The protein below binds the small molecule below.
Small molecule (SMILES): NC(=[NH2+])NCCC[C@H](N)C(=O)O

Binding-site contacts:
Ligand atom C contacts residue THR46 of chain 1.E at 3.8 Å.
Ligand atom OXT contacts residue THR52 of chain 1.D at 3.4 Å (h-bond).
Ligand atom OXT contacts residue GLY49 of chain 1.D at 3.6 Å.
Ligand atom N contacts residue ASP35 of chain 1.E at 2.8 Å (salt-bridge).
Ligand atom CA contacts residue ALA31 of chain 1.E at 3.9 Å (hydrophobic).
Ligand atom CZ contacts residue GLN28 of chain 1.E at 3.7 Å.
Ligand atom NH1 contacts residue GLN28 of chain 1.E at 2.7 Å (h-bond).
Ligand atom CZ contacts residue ASP50 of chain 1.D at 3.2 Å.
Ligand atom CA contacts residue ASP35 of chain 1.E at 3.6 Å.
Ligand atom CB contacts residue ASP35 of chain 1.E at 3.2 Å.
Ligand atom O contacts residue ALA48 of chain 1.E at 3.6 Å.
Ligand atom CD contacts residue ASP35 of chain 1.E at 3.9 Å.
Ligand atom C contacts residue GLN28 of chain 1.E at 3.7 Å.
Ligand atom C contacts residue ASP50 of chain 1.D at 3.4 Å.
Ligand atom CG contacts residue ASP35 of chain 1.E at 3.4 Å.
Ligand atom C contacts residue ASP51 of chain 1.D at 4.0 Å.
Ligand atom O contacts residue GLN28 of chain 1.E at 2.8 Å (h-bond).
Ligand atom NH2 contacts residue GLY25 of chain 1.C at 3.9 Å.
Ligand atom O contacts residue ASP50 of chain 1.D at 3.2 Å (salt-bridge).
Ligand atom CZ contacts residue ASP50 of chain 1.C at 3.4 Å.
Ligand atom CD contacts residue GLN28 of chain 1.E at 3.1 Å.
Ligand atom NH2 contacts residue ASP50 of chain 1.D at 3.0 Å (salt-bridge).
Ligand atom NE contacts residue GLN28 of chain 1.E at 3.8 Å.
Ligand atom NH2 contacts residue PRO24 of chain 1.C at 3.8 Å.
Ligand atom NH1 contacts residue ASP50 of chain 1.C at 3.0 Å (salt-bridge).
Ligand atom NH2 contacts residue ASP50 of chain 1.C at 3.0 Å (salt-bridge).
Ligand atom N contacts residue THR52 of chain 1.D at 3.2 Å (h-bond).
Ligand atom N contacts residue ASP51 of chain 1.D at 3.1 Å (salt-bridge).
Ligand atom CD contacts residue ARG32 of chain 1.E at 3.8 Å.
Ligand atom N contacts residue THR46 of chain 1.E at 2.9 Å (h-bond).
Ligand atom C contacts residue GLY49 of chain 1.D at 3.9 Å.
Ligand atom CA contacts residue THR46 of chain 1.E at 3.1 Å.
Ligand atom CB contacts residue GLN28 of chain 1.E at 3.3 Å.
Ligand atom O contacts residue GLY49 of chain 1.D at 3.5 Å.
Ligand atom OXT contacts residue ASP50 of chain 1.D at 2.9 Å (salt-bridge).
Ligand atom NE contacts residue ARG32 of chain 1.E at 4.0 Å.
Ligand atom CG contacts residue GLN28 of chain 1.E at 3.1 Å.
Ligand atom OXT contacts residue ASP51 of chain 1.D at 3.1 Å (salt-bridge).
Ligand atom CB contacts residue ALA31 of chain 1.E at 3.3 Å (hydrophobic).
Ligand atom NH1 contacts residue ASP50 of chain 1.D at 3.2 Å (salt-bridge).

Sequence of chain 1.E:
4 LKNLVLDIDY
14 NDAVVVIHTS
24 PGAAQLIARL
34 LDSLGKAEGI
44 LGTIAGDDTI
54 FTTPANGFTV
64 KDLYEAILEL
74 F

Sequence of chain 1.C:
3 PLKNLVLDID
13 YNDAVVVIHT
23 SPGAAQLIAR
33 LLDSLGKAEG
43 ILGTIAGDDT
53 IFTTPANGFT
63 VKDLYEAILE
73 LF

Sequence of chain 1.D:
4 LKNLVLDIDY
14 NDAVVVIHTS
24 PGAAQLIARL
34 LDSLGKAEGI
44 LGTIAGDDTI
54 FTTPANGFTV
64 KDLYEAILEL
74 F